Sequence of chain 1.A:
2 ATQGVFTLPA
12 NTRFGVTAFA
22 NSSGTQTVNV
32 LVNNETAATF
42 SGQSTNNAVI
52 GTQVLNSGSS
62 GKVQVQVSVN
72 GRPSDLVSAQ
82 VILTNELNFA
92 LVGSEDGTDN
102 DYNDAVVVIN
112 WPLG

Binding-site contacts:
Ligand atom O4 contacts residue ASN22 of chain 1.B at 3.1 Å (h-bond).
Ligand atom C6 contacts residue GLY115 of chain 1.A at 3.6 Å.
Ligand atom O3 contacts residue CA1 of chain 1.K at 2.5 Å.
Ligand atom C2 contacts residue CA1 of chain 1.K at 3.8 Å.
Ligand atom O5 contacts residue SER23 of chain 1.B at 3.5 Å (h-bond).
Ligand atom O4 contacts residue ASP102 of chain 1.B at 4.1 Å.
Ligand atom C3 contacts residue CA1 of chain 1.K at 3.4 Å.
Ligand atom O2 contacts residue GLU96 of chain 1.B at 3.4 Å (salt-bridge).
Ligand atom C1 contacts residue SER24 of chain 1.B at 3.7 Å.
Ligand atom C2 contacts residue SER23 of chain 1.B at 3.6 Å.
Ligand atom C3 contacts residue ASP105 of chain 1.B at 3.7 Å.
Ligand atom C2 contacts residue ASP97 of chain 1.B at 3.5 Å.
Ligand atom O2 contacts residue GLY98 of chain 1.B at 4.0 Å.
Ligand atom C2 contacts residue ASP105 of chain 1.B at 3.3 Å.
Ligand atom C5 contacts residue SER24 of chain 1.B at 3.9 Å.
Ligand atom O2 contacts residue ASP100 of chain 1.B at 3.7 Å.
Ligand atom O3 contacts residue ASP102 of chain 1.B at 2.9 Å (salt-bridge).
Ligand atom C5 contacts residue GLY115 of chain 1.A at 4.1 Å.
Ligand atom C4 contacts residue GLY115 of chain 1.A at 3.4 Å.
Ligand atom C3 contacts residue ASP100 of chain 1.B at 3.2 Å.
Ligand atom O2 contacts residue CA1 of chain 1.L at 2.5 Å.
Ligand atom O4 contacts residue GLY115 of chain 1.A at 2.5 Å (h-bond).
Ligand atom O2 contacts residue ASP105 of chain 1.B at 3.2 Å (salt-bridge).
Ligand atom O3 contacts residue CA1 of chain 1.L at 2.5 Å.
Ligand atom O3 contacts residue ASP105 of chain 1.B at 3.0 Å (salt-bridge).
Ligand atom O4 contacts residue SER23 of chain 1.B at 3.3 Å.
Ligand atom C3 contacts residue CA1 of chain 1.L at 3.3 Å.
Ligand atom O4 contacts residue ASP105 of chain 1.B at 3.8 Å.
Ligand atom O4 contacts residue CA1 of chain 1.K at 2.5 Å.
Ligand atom O1 contacts residue SER24 of chain 1.B at 4.1 Å.
Ligand atom C2 contacts residue CA1 of chain 1.L at 3.3 Å.
Ligand atom C1 contacts residue SER23 of chain 1.B at 3.4 Å.
Ligand atom C1 contacts residue ASP97 of chain 1.B at 3.8 Å.
Ligand atom C4 contacts residue ASP100 of chain 1.B at 3.9 Å.
Ligand atom O5 contacts residue SER24 of chain 1.B at 3.0 Å (h-bond).
Ligand atom O3 contacts residue ASP100 of chain 1.B at 2.6 Å (salt-bridge).
Ligand atom O2 contacts residue ASP97 of chain 1.B at 2.6 Å (salt-bridge).
Ligand atom C4 contacts residue CA1 of chain 1.K at 3.4 Å.
Ligand atom C3 contacts residue ASP102 of chain 1.B at 4.2 Å.
Ligand atom C6 contacts residue SER24 of chain 1.B at 3.6 Å.

The small molecule below binds the protein below.
Small molecule (SMILES): C[C@@H]1O[C@@H](O)[C@@H](O)[C@H](O)[C@@H]1O

Sequence of chain 1.B:
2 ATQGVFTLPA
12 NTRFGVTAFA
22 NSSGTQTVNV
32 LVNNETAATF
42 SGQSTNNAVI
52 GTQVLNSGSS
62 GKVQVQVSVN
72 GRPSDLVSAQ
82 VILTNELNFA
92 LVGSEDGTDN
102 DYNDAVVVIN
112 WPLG